Binding-site contacts:
Ligand atom CE2 contacts residue PHE153 of chain 1.A at 3.5 Å (hydrophobic).
Ligand atom CE2 contacts residue CYN1 of chain 1.D at 3.8 Å.
Ligand atom CD2 contacts residue SER253 of chain 1.A at 3.9 Å.
Ligand atom CE3 contacts residue SER253 of chain 1.A at 3.6 Å.
Ligand atom N contacts residue SER253 of chain 1.A at 3.9 Å.
Ligand atom CG contacts residue PHE153 of chain 1.A at 3.6 Å (hydrophobic).
Ligand atom CZ3 contacts residue SER253 of chain 1.A at 3.4 Å.
Ligand atom OXT contacts residue HEM1 of chain 1.C at 3.6 Å.
Ligand atom CE3 contacts residue LEU224 of chain 1.A at 3.8 Å (hydrophobic).
Ligand atom O contacts residue ARG221 of chain 1.A at 2.7 Å (salt-bridge).
Ligand atom CA contacts residue THR369 of chain 1.A at 3.3 Å.
Ligand atom CG contacts residue CYN1 of chain 1.D at 3.4 Å.
Ligand atom CZ3 contacts residue GLY252 of chain 1.A at 3.4 Å.
Ligand atom CA contacts residue HEM1 of chain 1.C at 3.6 Å.
Ligand atom N contacts residue HEM1 of chain 1.C at 2.8 Å (h-bond).
Ligand atom CD1 contacts residue PHE153 of chain 1.A at 3.4 Å (hydrophobic).
Ligand atom NE1 contacts residue PHE153 of chain 1.A at 3.3 Å.
Ligand atom O contacts residue ILE344 of chain 1.A at 3.5 Å.
Ligand atom OXT contacts residue GLY368 of chain 1.A at 3.5 Å.
Ligand atom O contacts residue PHE216 of chain 1.A at 3.8 Å.
Ligand atom CE3 contacts residue GLY252 of chain 1.A at 3.1 Å.
Ligand atom C contacts residue HEM1 of chain 1.C at 3.9 Å.
Ligand atom C contacts residue THR369 of chain 1.A at 3.6 Å.
Ligand atom CD2 contacts residue CYN1 of chain 1.D at 3.8 Å.
Ligand atom OXT contacts residue THR369 of chain 1.A at 3.0 Å (h-bond).
Ligand atom CB contacts residue THR369 of chain 1.A at 3.4 Å.
Ligand atom O contacts residue HEM1 of chain 1.C at 3.9 Å.
Ligand atom CD1 contacts residue CYN1 of chain 1.D at 3.1 Å.
Ligand atom CZ2 contacts residue TYR116 of chain 1.A at 3.7 Å (hydrophobic).
Ligand atom N contacts residue THR369 of chain 1.A at 2.6 Å (h-bond).
Ligand atom NE1 contacts residue CYN1 of chain 1.D at 3.2 Å.
Ligand atom CE2 contacts residue ALA254 of chain 1.A at 3.8 Å (hydrophobic).
Ligand atom OXT contacts residue ARG221 of chain 1.A at 3.1 Å (salt-bridge).
Ligand atom CH2 contacts residue TYR116 of chain 1.A at 3.8 Å (hydrophobic).
Ligand atom CA contacts residue CYN1 of chain 1.D at 3.6 Å.
Ligand atom CD1 contacts residue HEM1 of chain 1.C at 3.6 Å.
Ligand atom CD2 contacts residue PHE153 of chain 1.A at 3.7 Å (hydrophobic).
Ligand atom CZ2 contacts residue ALA254 of chain 1.A at 3.7 Å (hydrophobic).
Ligand atom C contacts residue ARG221 of chain 1.A at 3.5 Å.
Ligand atom N contacts residue CYN1 of chain 1.D at 3.1 Å (h-bond).

A protein and the small-molecule ligand that binds it are described below.
Small molecule (SMILES): N[C@@H](Cc1c[nH]c2ccccc12)C(=O)O

Sequence of chain 1.A:
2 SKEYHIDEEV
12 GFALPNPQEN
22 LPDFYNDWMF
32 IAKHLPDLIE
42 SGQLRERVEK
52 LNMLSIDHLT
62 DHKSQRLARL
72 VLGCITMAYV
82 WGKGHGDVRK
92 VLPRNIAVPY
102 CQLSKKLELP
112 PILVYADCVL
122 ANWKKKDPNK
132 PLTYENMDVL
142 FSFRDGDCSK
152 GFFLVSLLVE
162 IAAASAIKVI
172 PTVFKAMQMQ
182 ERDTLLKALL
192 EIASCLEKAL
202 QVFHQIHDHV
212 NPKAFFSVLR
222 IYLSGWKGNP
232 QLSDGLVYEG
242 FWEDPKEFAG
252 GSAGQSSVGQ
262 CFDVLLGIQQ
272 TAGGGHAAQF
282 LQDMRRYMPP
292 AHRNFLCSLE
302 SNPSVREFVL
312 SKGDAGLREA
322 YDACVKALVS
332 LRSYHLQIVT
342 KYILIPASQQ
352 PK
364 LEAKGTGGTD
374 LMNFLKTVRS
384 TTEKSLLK